A small-molecule ligand and the protein it binds are described below.
Small molecule (SMILES): Cc1ccc(S(N)(=O)=O)cc1

Binding-site contacts:
Ligand atom N contacts residue TRP16 of chain 1.A at 3.7 Å.
Ligand atom O contacts residue ASP19 of chain 1.A at 3.5 Å (salt-bridge).
Ligand atom C1 contacts residue HIS4 of chain 1.A at 4.5 Å.
Ligand atom N contacts residue ASP19 of chain 1.A at 2.7 Å (salt-bridge).
Ligand atom C3 contacts residue TRP5 of chain 1.A at 4.4 Å (hydrophobic).
Ligand atom O1 contacts residue TRP16 of chain 1.A at 3.2 Å.
Ligand atom O contacts residue TRP5 of chain 1.A at 3.5 Å.
Ligand atom O contacts residue PHE20 of chain 1.A at 3.7 Å.
Ligand atom C6 contacts residue ASN11 of chain 1.A at 3.9 Å.
Ligand atom C5 contacts residue HIS4 of chain 1.A at 4.5 Å.
Ligand atom C5 contacts residue HIS10 of chain 1.A at 4.1 Å.
Ligand atom N contacts residue LYS18 of chain 1.A at 4.1 Å.
Ligand atom C4 contacts residue HIS4 of chain 1.A at 4.4 Å.
Ligand atom O1 contacts residue ASN11 of chain 1.A at 3.7 Å.
Ligand atom S contacts residue ASP19 of chain 1.A at 3.5 Å (salt-bridge).
Ligand atom S contacts residue TRP5 of chain 1.A at 4.0 Å.
Ligand atom C5 contacts residue ASN11 of chain 1.A at 3.9 Å.
Ligand atom C5 contacts residue HIS15 of chain 1.A at 4.1 Å.
Ligand atom O1 contacts residue TRP5 of chain 1.A at 3.5 Å.
Ligand atom S contacts residue HIS15 of chain 1.A at 4.0 Å.
Ligand atom C4 contacts residue TRP5 of chain 1.A at 4.4 Å (hydrophobic).
Ligand atom S contacts residue TRP16 of chain 1.A at 4.2 Å.
Ligand atom C2 contacts residue HIS4 of chain 1.A at 3.9 Å.
Ligand atom C6 contacts residue HIS10 of chain 1.A at 3.6 Å.
Ligand atom C3 contacts residue ASP19 of chain 1.A at 3.6 Å.
Ligand atom C4 contacts residue ASP19 of chain 1.A at 3.8 Å.
Ligand atom O1 contacts residue HIS15 of chain 1.A at 3.7 Å.
Ligand atom C3 contacts residue HIS4 of chain 1.A at 4.2 Å.
Ligand atom N contacts residue HIS15 of chain 1.A at 2.9 Å (h-bond).

Sequence of chain 1.A:
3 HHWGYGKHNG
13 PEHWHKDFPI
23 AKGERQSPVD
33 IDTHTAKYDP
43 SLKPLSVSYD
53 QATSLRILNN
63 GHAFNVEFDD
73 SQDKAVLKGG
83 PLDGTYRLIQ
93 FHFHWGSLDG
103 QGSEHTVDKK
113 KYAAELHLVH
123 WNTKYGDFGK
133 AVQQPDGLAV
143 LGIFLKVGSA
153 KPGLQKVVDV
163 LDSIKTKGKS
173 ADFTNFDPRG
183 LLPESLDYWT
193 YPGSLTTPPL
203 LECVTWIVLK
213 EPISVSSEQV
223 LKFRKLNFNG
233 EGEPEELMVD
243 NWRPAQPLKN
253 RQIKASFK